Binding-site contacts:
Ligand atom C4 contacts residue ASN253 of chain 1.B at 4.3 Å.
Ligand atom C5 contacts residue ASN253 of chain 1.B at 3.6 Å.
Ligand atom C2 contacts residue ASN253 of chain 1.B at 2.5 Å.
Ligand atom C7 contacts residue SER255 of chain 1.B at 4.2 Å.
Ligand atom N2 contacts residue ASN253 of chain 1.B at 3.0 Å (h-bond).
Ligand atom C8 contacts residue SER255 of chain 1.B at 3.7 Å.
Ligand atom C1 contacts residue ASN253 of chain 1.B at 1.4 Å.
Ligand atom C1 contacts residue SER256 of chain 1.B at 3.3 Å.
Ligand atom C8 contacts residue ASN253 of chain 1.B at 4.4 Å.
Ligand atom C5 contacts residue SER256 of chain 1.B at 4.3 Å.
Ligand atom O5 contacts residue SER256 of chain 1.B at 4.0 Å.
Ligand atom C2 contacts residue SER256 of chain 1.B at 4.3 Å.
Ligand atom O7 contacts residue ASN253 of chain 1.B at 3.8 Å.
Ligand atom N2 contacts residue SER256 of chain 1.B at 4.5 Å.
Ligand atom O5 contacts residue ASN253 of chain 1.B at 2.3 Å (h-bond).
Ligand atom C3 contacts residue ASN253 of chain 1.B at 3.8 Å.
Ligand atom C7 contacts residue ASN253 of chain 1.B at 3.6 Å.
Ligand atom N2 contacts residue SER255 of chain 1.B at 3.6 Å.

A protein and the small-molecule ligand that binds it are described below.
Small molecule (SMILES): CC(=O)N[C@@H]1[C@@H](O)[C@H](O)[C@@H](CO)O[C@H]1O

Sequence of chain 1.B:
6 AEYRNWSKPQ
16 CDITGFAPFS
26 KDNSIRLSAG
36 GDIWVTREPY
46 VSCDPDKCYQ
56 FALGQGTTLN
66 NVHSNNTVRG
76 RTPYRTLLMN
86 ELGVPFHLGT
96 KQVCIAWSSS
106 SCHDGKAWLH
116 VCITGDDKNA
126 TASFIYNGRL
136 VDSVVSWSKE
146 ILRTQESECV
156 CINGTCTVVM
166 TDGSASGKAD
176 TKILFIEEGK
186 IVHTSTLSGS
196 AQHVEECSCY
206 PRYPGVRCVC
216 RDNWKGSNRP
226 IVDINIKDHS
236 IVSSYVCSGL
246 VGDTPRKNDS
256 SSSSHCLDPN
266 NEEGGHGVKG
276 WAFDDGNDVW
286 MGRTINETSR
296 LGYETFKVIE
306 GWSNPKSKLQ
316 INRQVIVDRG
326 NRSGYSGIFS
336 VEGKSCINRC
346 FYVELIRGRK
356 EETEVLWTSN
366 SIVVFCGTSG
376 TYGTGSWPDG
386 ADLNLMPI